Sequence of chain 51.E:
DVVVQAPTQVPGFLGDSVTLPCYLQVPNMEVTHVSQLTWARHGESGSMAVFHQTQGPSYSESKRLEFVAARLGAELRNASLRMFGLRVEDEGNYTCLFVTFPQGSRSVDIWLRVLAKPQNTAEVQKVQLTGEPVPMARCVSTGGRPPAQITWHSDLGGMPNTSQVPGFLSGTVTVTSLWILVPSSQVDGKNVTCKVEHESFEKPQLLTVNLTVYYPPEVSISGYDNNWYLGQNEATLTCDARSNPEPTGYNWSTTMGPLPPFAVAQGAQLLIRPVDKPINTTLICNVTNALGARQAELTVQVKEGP

This protein binds this small molecule.
Small molecule (SMILES): CC(=O)N[C@H]1[C@H](O[C@H]2[C@H](O)[C@@H](NC(C)=O)CO[C@@H]2CO)O[C@H](CO)[C@@H](O[C@@H]2O[C@H](CO)[C@@H](O)[C@H](O)[C@@H]2O)[C@@H]1O

Binding-site contacts:
Ligand atom C4 contacts residue ASN105 of chain 51.E at 4.3 Å.
Ligand atom C8 contacts residue TYR50 of chain 51.E at 4.1 Å (hydrophobic).
Ligand atom N2 contacts residue ASN105 of chain 51.E at 2.9 Å (h-bond).
Ligand atom O7 contacts residue ASN105 of chain 51.E at 4.0 Å.
Ligand atom C1 contacts residue ASN105 of chain 51.E at 1.4 Å.
Ligand atom O6 contacts residue VAL95 of chain 51.E at 2.9 Å (h-bond).
Ligand atom O5 contacts residue VAL95 of chain 51.E at 4.5 Å.
Ligand atom O5 contacts residue ALA96 of chain 51.E at 4.5 Å.
Ligand atom C2 contacts residue ASN105 of chain 51.E at 2.5 Å.
Ligand atom C8 contacts residue PRO48 of chain 51.E at 4.4 Å (hydrophobic).
Ligand atom C7 contacts residue ASN105 of chain 51.E at 3.6 Å.
Ligand atom O5 contacts residue ASN105 of chain 51.E at 2.4 Å (h-bond).
Ligand atom C6 contacts residue VAL95 of chain 51.E at 3.6 Å (hydrophobic).
Ligand atom C5 contacts residue VAL95 of chain 51.E at 4.5 Å (hydrophobic).
Ligand atom O6 contacts residue ALA96 of chain 51.E at 4.3 Å.
Ligand atom C5 contacts residue ASN105 of chain 51.E at 3.6 Å.
Ligand atom C3 contacts residue ASN105 of chain 51.E at 3.8 Å.